Sequence of chain 1.E:
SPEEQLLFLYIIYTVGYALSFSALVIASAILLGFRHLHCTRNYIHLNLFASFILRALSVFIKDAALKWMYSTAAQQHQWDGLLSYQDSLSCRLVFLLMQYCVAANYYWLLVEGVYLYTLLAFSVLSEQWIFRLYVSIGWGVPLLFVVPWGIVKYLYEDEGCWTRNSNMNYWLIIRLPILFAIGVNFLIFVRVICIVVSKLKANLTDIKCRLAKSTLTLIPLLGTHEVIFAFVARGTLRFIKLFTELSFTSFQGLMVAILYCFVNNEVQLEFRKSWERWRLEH

Binding-site contacts:
Ligand atom C20 contacts residue ILE138 of chain 1.E at 4.4 Å (hydrophobic).
Ligand atom C23 contacts residue ALA135 of chain 1.E at 4.4 Å (hydrophobic).
Ligand atom C15 contacts residue PHE381 of chain 1.E at 4.3 Å (hydrophobic).
Ligand atom C18 contacts residue PHE381 of chain 1.E at 3.1 Å (hydrophobic).
Ligand atom C25 contacts residue ALA135 of chain 1.E at 4.1 Å (hydrophobic).
Ligand atom C5 contacts residue GLN387 of chain 1.E at 4.1 Å.
Ligand atom C19 contacts residue GLN387 of chain 1.E at 4.0 Å.
Ligand atom C19 contacts residue PHE381 of chain 1.E at 4.5 Å (hydrophobic).
Ligand atom C22 contacts residue ILE138 of chain 1.E at 4.2 Å (hydrophobic).
Ligand atom C20 contacts residue PHE381 of chain 1.E at 4.2 Å (hydrophobic).
Ligand atom C24 contacts residue PHE381 of chain 1.E at 3.5 Å (hydrophobic).
Ligand atom C18 contacts residue ILE142 of chain 1.E at 4.4 Å (hydrophobic).
Ligand atom C19 contacts residue PHE390 of chain 1.E at 3.5 Å (hydrophobic).
Ligand atom C23 contacts residue ILE138 of chain 1.E at 3.5 Å (hydrophobic).
Ligand atom C24 contacts residue ALA135 of chain 1.E at 3.5 Å (hydrophobic).
Ligand atom C16 contacts residue PHE381 of chain 1.E at 4.2 Å (hydrophobic).
Ligand atom C6 contacts residue PHE381 of chain 1.E at 4.5 Å (hydrophobic).
Ligand atom C11 contacts residue PHE390 of chain 1.E at 4.0 Å (hydrophobic).
Ligand atom C6 contacts residue GLN387 of chain 1.E at 3.8 Å.
Ligand atom C21 contacts residue ILE138 of chain 1.E at 3.7 Å (hydrophobic).
Ligand atom C4 contacts residue GLN387 of chain 1.E at 3.7 Å.
Ligand atom C23 contacts residue PHE381 of chain 1.E at 4.3 Å (hydrophobic).

This protein binds this small molecule.
Small molecule (SMILES): CC(C)CCC[C@@H](C)[C@H]1CC[C@H]2[C@@H]3CC=C4C[C@@H](O)CC[C@]4(C)[C@H]3CC[C@]12C